Binding-site contacts:
Ligand atom C10 contacts residue LEU83 of chain 1.D at 3.9 Å (hydrophobic).
Ligand atom C18 contacts residue PHE87 of chain 1.D at 3.6 Å (hydrophobic).
Ligand atom C17 contacts residue HIS209 of chain 1.D at 3.5 Å.
Ligand atom C20 contacts residue LEU100 of chain 1.D at 3.4 Å (hydrophobic).
Ligand atom O2 contacts residue ALA45 of chain 1.D at 3.6 Å.
Ligand atom C15 contacts residue GLN49 of chain 1.D at 3.7 Å.
Ligand atom O1 contacts residue ALA101 of chain 1.D at 3.7 Å.
Ligand atom C12 contacts residue LEU83 of chain 1.D at 3.7 Å (hydrophobic).
Ligand atom C16 contacts residue ILE42 of chain 1.D at 3.8 Å (hydrophobic).
Ligand atom C19 contacts residue TRP79 of chain 1.D at 3.7 Å (hydrophobic).
Ligand atom C5 contacts residue CYS206 of chain 1.D at 3.9 Å (hydrophobic).
Ligand atom C6 contacts residue CYS206 of chain 1.D at 3.9 Å (hydrophobic).
Ligand atom C20 contacts residue ALA45 of chain 1.D at 4.0 Å (hydrophobic).
Ligand atom C20 contacts residue ILE42 of chain 1.D at 3.9 Å (hydrophobic).
Ligand atom C14 contacts residue PHE87 of chain 1.D at 3.8 Å (hydrophobic).
Ligand atom C11 contacts residue ALA46 of chain 1.D at 3.7 Å (hydrophobic).
Ligand atom C18 contacts residue CYS206 of chain 1.D at 3.8 Å (hydrophobic).
Ligand atom O1 contacts residue ARG90 of chain 1.D at 2.6 Å (salt-bridge).
Ligand atom C17 contacts residue LEU210 of chain 1.D at 4.0 Å (hydrophobic).
Ligand atom C8 contacts residue ILE42 of chain 1.D at 3.9 Å (hydrophobic).
Ligand atom C19 contacts residue LEU210 of chain 1.D at 3.7 Å (hydrophobic).
Ligand atom C20 contacts residue PHE87 of chain 1.D at 3.8 Å (hydrophobic).
Ligand atom C12 contacts residue ALA46 of chain 1.D at 3.5 Å (hydrophobic).
Ligand atom C12 contacts residue PHE87 of chain 1.D at 3.8 Å (hydrophobic).
Ligand atom C3 contacts residue VAL116 of chain 1.D at 3.7 Å (hydrophobic).
Ligand atom C10 contacts residue ALA46 of chain 1.D at 3.7 Å (hydrophobic).
Ligand atom C3 contacts residue ILE42 of chain 1.D at 3.6 Å (hydrophobic).
Ligand atom C11 contacts residue PHE87 of chain 1.D at 3.9 Å (hydrophobic).
Ligand atom C15 contacts residue ARG90 of chain 1.D at 3.3 Å.
Ligand atom C7 contacts residue CYS206 of chain 1.D at 3.8 Å (hydrophobic).
Ligand atom C17 contacts residue CYS206 of chain 1.D at 3.9 Å (hydrophobic).
Ligand atom C15 contacts residue ALA101 of chain 1.D at 3.8 Å (hydrophobic).
Ligand atom O2 contacts residue ARG90 of chain 1.D at 3.4 Å (salt-bridge).
Ligand atom O2 contacts residue LEU100 of chain 1.D at 3.5 Å.
Ligand atom C13 contacts residue PHE87 of chain 1.D at 3.6 Å (hydrophobic).
Ligand atom C15 contacts residue PHE87 of chain 1.D at 3.5 Å (hydrophobic).
Ligand atom O2 contacts residue ALA101 of chain 1.D at 2.7 Å (h-bond).
Ligand atom C2 contacts residue VAL116 of chain 1.D at 3.8 Å (hydrophobic).
Ligand atom O1 contacts residue PHE87 of chain 1.D at 3.3 Å.
Ligand atom O1 contacts residue GLN49 of chain 1.D at 3.5 Å.

A protein and the small-molecule ligand that binds it are described below.
Small molecule (SMILES): CC1=C(/C=C/C(C)=C\C=C\C(C)=C\C(=O)O)C(C)(C)CCC1

Sequence of chain 1.D:
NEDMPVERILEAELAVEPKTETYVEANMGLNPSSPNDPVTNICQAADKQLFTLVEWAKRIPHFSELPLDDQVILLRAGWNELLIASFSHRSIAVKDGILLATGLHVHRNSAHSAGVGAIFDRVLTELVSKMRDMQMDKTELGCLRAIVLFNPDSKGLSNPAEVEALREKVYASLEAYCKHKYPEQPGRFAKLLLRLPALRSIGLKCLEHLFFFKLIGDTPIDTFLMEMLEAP